Sequence of chain 1.B:
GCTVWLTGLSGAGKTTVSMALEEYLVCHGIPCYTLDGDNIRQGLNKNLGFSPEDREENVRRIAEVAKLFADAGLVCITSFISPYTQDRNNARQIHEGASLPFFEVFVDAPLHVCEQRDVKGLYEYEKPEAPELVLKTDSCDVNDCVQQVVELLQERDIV

A protein and the small-molecule ligand that binds it are described below.
Small molecule (SMILES): Nc1ncnc2c1ncn2[C@H]1C[C@H](O)[C@@H](CO[P](=O)(O)OP(=O)(O)O)O1

Binding-site contacts:
Ligand atom N3 contacts residue THR20 of chain 1.B at 3.6 Å.
Ligand atom O2B contacts residue LYS18 of chain 1.B at 2.8 Å (salt-bridge).
Ligand atom C3' contacts residue VAL123 of chain 1.B at 3.6 Å (hydrophobic).
Ligand atom N1 contacts residue VAL162 of chain 1.B at 3.5 Å.
Ligand atom O2B contacts residue GLY17 of chain 1.B at 2.9 Å (h-bond).
Ligand atom N7 contacts residue THR157 of chain 1.B at 3.3 Å (h-bond).
Ligand atom O3A contacts residue GLY17 of chain 1.B at 3.4 Å (h-bond).
Ligand atom C5' contacts residue GLY15 of chain 1.B at 3.5 Å.
Ligand atom N6 contacts residue VAL162 of chain 1.B at 3.4 Å (h-bond).
Ligand atom O1A contacts residue THR20 of chain 1.B at 2.6 Å (h-bond).
Ligand atom N1 contacts residue THR157 of chain 1.B at 3.6 Å.
Ligand atom O2A contacts residue THR19 of chain 1.B at 3.6 Å.
Ligand atom O3A contacts residue GLY15 of chain 1.B at 3.4 Å.
Ligand atom PB contacts residue GLY15 of chain 1.B at 3.5 Å.
Ligand atom C5' contacts residue GLY17 of chain 1.B at 3.5 Å.
Ligand atom O1B contacts residue THR19 of chain 1.B at 2.6 Å (h-bond).
Ligand atom N6 contacts residue ASP161 of chain 1.B at 3.3 Å.
Ligand atom N6 contacts residue CYS160 of chain 1.B at 2.8 Å (h-bond).
Ligand atom O1A contacts residue GLY17 of chain 1.B at 3.3 Å.
Ligand atom O4' contacts residue ARG121 of chain 1.B at 3.3 Å (salt-bridge).
Ligand atom O5' contacts residue VAL123 of chain 1.B at 3.6 Å.
Ligand atom C4' contacts residue VAL123 of chain 1.B at 3.3 Å (hydrophobic).
Ligand atom C6 contacts residue VAL162 of chain 1.B at 3.6 Å (hydrophobic).
Ligand atom N3 contacts residue GLY17 of chain 1.B at 3.6 Å.
Ligand atom N6 contacts residue THR157 of chain 1.B at 3.5 Å (h-bond).
Ligand atom N6 contacts residue CYS165 of chain 1.B at 3.6 Å.
Ligand atom O3' contacts residue VAL123 of chain 1.B at 3.1 Å.
Ligand atom O2B contacts residue LEU13 of chain 1.B at 3.6 Å.
Ligand atom C6 contacts residue THR157 of chain 1.B at 3.6 Å.
Ligand atom PB contacts residue LYS18 of chain 1.B at 3.6 Å.
Ligand atom PA contacts residue THR20 of chain 1.B at 3.6 Å.
Ligand atom C8 contacts residue ARG121 of chain 1.B at 3.3 Å.
Ligand atom O1A contacts residue THR19 of chain 1.B at 3.4 Å (h-bond).
Ligand atom O2B contacts residue GLY15 of chain 1.B at 3.5 Å (h-bond).
Ligand atom O1B contacts residue LYS18 of chain 1.B at 3.5 Å (salt-bridge).
Ligand atom O2B contacts residue ALA16 of chain 1.B at 3.3 Å (h-bond).
Ligand atom C5 contacts residue THR157 of chain 1.B at 3.6 Å.
Ligand atom C2 contacts residue GLY17 of chain 1.B at 3.5 Å.
Ligand atom N7 contacts residue ARG121 of chain 1.B at 3.4 Å (salt-bridge).
Ligand atom O3B contacts residue GLY15 of chain 1.B at 2.8 Å (h-bond).